Binding-site contacts:
Ligand atom C02 contacts residue THR21 of chain 1.M at 3.5 Å.
Ligand atom C36 contacts residue MET95 of chain 1.N at 3.7 Å (hydrophobic).
Ligand atom C22 contacts residue SER27 of chain 1.M at 3.6 Å.
Ligand atom C22 contacts residue GLN22 of chain 1.M at 3.6 Å.
Ligand atom C34 contacts residue ALA126 of chain 1.N at 3.7 Å (hydrophobic).
Ligand atom C25 contacts residue GLY128 of chain 1.N at 3.3 Å.
Ligand atom C30 contacts residue ASP124 of chain 1.N at 3.6 Å.
Ligand atom C31 contacts residue ASP124 of chain 1.N at 3.6 Å.
Ligand atom C25 contacts residue TRP129 of chain 1.N at 3.5 Å (hydrophobic).
Ligand atom O18 contacts residue THR21 of chain 1.M at 3.0 Å (h-bond).
Ligand atom C25 contacts residue ASP124 of chain 1.N at 3.5 Å.
Ligand atom C05 contacts residue GLY47 of chain 1.M at 3.6 Å.
Ligand atom C10 contacts residue LYS33 of chain 1.M at 3.5 Å.
Ligand atom C15 contacts residue ALA49 of chain 1.M at 3.4 Å (hydrophobic).
Ligand atom O01 contacts residue ALA49 of chain 1.M at 3.1 Å (h-bond).
Ligand atom C09 contacts residue ILE45 of chain 1.M at 3.5 Å (hydrophobic).
Ligand atom O28 contacts residue SER27 of chain 1.M at 3.3 Å (h-bond).
Ligand atom C16 contacts residue VAL31 of chain 1.M at 3.4 Å (hydrophobic).
Ligand atom C04 contacts residue THR21 of chain 1.M at 3.6 Å.
Ligand atom C04 contacts residue GLY47 of chain 1.M at 3.7 Å.
Ligand atom C07 contacts residue THR1 of chain 1.M at 3.1 Å.
Ligand atom C27 contacts residue PHE123 of chain 1.N at 3.7 Å (hydrophobic).
Ligand atom C14 contacts residue ALA49 of chain 1.M at 3.5 Å (hydrophobic).
Ligand atom C09 contacts residue LYS33 of chain 1.M at 3.6 Å.
Ligand atom C34 contacts residue LEU98 of chain 1.M at 3.5 Å (hydrophobic).
Ligand atom C15 contacts residue SER20 of chain 1.M at 3.7 Å.
Ligand atom O28 contacts residue GLN22 of chain 1.M at 2.4 Å (h-bond).
Ligand atom C14 contacts residue SER20 of chain 1.M at 3.6 Å.
Ligand atom C10 contacts residue ALA52 of chain 1.M at 3.7 Å (hydrophobic).
Ligand atom N29 contacts residue ASP124 of chain 1.N at 2.8 Å (salt-bridge).
Ligand atom C20 contacts residue THR21 of chain 1.M at 3.5 Å.
Ligand atom C19 contacts residue THR21 of chain 1.M at 3.6 Å.
Ligand atom O18 contacts residue SER20 of chain 1.M at 3.3 Å.
Ligand atom N06 contacts residue GLY47 of chain 1.M at 2.8 Å (h-bond).
Ligand atom C08 contacts residue LYS33 of chain 1.M at 3.7 Å.
Ligand atom C16 contacts residue ALA49 of chain 1.M at 3.6 Å (hydrophobic).
Ligand atom C10 contacts residue ILE45 of chain 1.M at 3.3 Å (hydrophobic).
Ligand atom N03 contacts residue THR21 of chain 1.M at 2.7 Å (h-bond).
Ligand atom C21 contacts residue SER20 of chain 1.M at 3.5 Å.
Ligand atom C15 contacts residue VAL31 of chain 1.M at 3.4 Å (hydrophobic).

Sequence of chain 1.N:
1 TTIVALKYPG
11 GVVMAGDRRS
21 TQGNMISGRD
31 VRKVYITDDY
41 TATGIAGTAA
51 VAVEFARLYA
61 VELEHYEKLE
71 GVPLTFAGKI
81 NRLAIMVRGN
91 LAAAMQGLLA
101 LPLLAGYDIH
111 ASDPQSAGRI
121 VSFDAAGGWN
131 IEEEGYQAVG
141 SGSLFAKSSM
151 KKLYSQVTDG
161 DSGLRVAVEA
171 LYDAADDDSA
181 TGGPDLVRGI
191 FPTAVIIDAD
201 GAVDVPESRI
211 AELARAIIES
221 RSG

Sequence of chain 1.M:
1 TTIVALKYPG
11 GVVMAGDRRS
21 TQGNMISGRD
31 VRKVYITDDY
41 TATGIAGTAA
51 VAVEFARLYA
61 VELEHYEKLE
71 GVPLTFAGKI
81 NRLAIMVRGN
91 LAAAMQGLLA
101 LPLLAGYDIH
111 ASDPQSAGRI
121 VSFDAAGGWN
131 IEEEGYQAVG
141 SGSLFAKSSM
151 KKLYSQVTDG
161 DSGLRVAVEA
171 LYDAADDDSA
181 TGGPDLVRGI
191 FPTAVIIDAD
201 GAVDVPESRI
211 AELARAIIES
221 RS

The protein below binds the small molecule below.
Small molecule (SMILES): CCN(CC)C(=O)C[C@H](NC(=O)CCc1ccccc1)C(=O)N[C@@H](C)C(=O)NCc1cccc2ccccc12